Sequence of chain 1.C:
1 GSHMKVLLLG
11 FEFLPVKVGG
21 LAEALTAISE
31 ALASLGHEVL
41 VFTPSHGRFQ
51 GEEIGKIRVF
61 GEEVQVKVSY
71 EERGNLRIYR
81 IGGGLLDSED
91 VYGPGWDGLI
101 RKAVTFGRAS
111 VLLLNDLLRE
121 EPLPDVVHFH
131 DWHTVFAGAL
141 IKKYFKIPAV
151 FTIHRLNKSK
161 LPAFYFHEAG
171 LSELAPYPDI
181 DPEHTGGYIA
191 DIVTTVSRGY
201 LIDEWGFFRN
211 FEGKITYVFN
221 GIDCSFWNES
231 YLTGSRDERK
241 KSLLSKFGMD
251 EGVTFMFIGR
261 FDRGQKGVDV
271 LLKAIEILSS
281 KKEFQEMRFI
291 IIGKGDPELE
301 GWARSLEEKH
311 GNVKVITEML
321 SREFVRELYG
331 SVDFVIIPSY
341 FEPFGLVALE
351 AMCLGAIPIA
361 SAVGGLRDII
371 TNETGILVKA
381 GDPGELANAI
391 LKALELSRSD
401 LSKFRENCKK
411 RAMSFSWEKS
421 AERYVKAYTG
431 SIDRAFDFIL

Binding-site contacts:
Ligand atom O2 contacts residue PHE164 of chain 1.C at 4.0 Å.
Ligand atom O4 contacts residue TYR165 of chain 1.C at 2.9 Å (h-bond).
Ligand atom C3 contacts residue PHE164 of chain 1.C at 3.9 Å (hydrophobic).
Ligand atom C1 contacts residue PHE164 of chain 1.C at 4.3 Å (hydrophobic).
Ligand atom O3 contacts residue PHE164 of chain 1.C at 4.3 Å.
Ligand atom C2 contacts residue ARG101 of chain 1.C at 4.4 Å.
Ligand atom O3 contacts residue TYR165 of chain 1.C at 2.9 Å (h-bond).
Ligand atom C3 contacts residue TYR165 of chain 1.C at 3.5 Å (hydrophobic).
Ligand atom O4 contacts residue PRO162 of chain 1.C at 4.0 Å.
Ligand atom O6 contacts residue PRO162 of chain 1.C at 3.5 Å.
Ligand atom C3 contacts residue ARG101 of chain 1.C at 4.4 Å.
Ligand atom C2 contacts residue PHE164 of chain 1.C at 4.3 Å (hydrophobic).
Ligand atom O3 contacts residue ARG101 of chain 1.C at 3.7 Å.
Ligand atom C4 contacts residue TYR165 of chain 1.C at 3.7 Å (hydrophobic).
Ligand atom O2 contacts residue ARG101 of chain 1.C at 3.2 Å (salt-bridge).
Ligand atom C3 contacts residue ASP97 of chain 1.C at 4.1 Å.
Ligand atom C6 contacts residue PRO162 of chain 1.C at 3.9 Å (hydrophobic).
Ligand atom C5 contacts residue PHE164 of chain 1.C at 4.5 Å (hydrophobic).
Ligand atom O3 contacts residue ASP97 of chain 1.C at 2.7 Å (salt-bridge).

This protein binds this small molecule.
Small molecule (SMILES): OC[C@H]1O[C@H](O)[C@H](O)[C@@H](O)[C@@H]1O